Sequence of chain 1.A:
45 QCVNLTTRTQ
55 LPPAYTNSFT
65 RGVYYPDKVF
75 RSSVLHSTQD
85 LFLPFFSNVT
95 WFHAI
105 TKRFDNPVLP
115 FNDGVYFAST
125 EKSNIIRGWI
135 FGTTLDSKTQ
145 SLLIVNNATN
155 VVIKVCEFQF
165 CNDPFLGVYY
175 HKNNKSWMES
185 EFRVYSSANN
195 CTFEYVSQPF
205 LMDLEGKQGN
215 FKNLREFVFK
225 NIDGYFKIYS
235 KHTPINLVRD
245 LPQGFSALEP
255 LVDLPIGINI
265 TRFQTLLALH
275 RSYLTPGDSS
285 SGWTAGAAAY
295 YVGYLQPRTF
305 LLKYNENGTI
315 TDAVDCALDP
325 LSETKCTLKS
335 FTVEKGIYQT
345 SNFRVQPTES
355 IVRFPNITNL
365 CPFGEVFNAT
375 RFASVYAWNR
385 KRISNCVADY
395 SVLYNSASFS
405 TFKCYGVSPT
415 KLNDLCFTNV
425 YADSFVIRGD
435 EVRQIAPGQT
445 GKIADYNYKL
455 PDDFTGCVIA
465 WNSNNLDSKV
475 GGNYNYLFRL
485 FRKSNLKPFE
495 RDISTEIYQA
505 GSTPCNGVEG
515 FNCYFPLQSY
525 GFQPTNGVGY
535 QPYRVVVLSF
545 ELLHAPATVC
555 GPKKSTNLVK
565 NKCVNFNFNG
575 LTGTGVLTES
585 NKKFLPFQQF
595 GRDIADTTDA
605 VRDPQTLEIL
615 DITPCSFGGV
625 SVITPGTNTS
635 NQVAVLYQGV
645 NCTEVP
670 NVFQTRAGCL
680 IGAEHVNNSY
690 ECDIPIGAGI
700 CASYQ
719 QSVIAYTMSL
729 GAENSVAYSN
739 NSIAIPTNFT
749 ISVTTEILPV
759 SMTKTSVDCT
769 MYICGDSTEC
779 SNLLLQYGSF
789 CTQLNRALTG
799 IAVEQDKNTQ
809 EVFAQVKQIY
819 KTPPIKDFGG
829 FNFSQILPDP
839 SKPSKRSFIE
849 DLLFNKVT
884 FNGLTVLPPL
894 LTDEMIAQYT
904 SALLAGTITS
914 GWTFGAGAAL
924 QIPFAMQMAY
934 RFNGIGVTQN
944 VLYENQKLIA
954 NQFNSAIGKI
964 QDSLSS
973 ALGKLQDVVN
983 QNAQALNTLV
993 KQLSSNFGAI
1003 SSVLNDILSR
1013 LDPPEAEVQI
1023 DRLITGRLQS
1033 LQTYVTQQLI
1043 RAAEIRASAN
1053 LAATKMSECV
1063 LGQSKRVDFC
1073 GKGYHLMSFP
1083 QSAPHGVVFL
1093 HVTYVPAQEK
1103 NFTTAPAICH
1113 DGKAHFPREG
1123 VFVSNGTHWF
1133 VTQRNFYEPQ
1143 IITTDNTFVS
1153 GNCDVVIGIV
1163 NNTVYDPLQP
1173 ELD

Binding-site contacts:
Ligand atom O5 contacts residue ASN1163 of chain 1.A at 2.3 Å (h-bond).
Ligand atom C3 contacts residue ASN1163 of chain 1.A at 3.8 Å.
Ligand atom O7 contacts residue ASN1163 of chain 1.A at 4.0 Å.
Ligand atom C1 contacts residue ASN1163 of chain 1.A at 1.4 Å.
Ligand atom N2 contacts residue ASN1163 of chain 1.A at 2.9 Å (h-bond).
Ligand atom C7 contacts residue ASN1163 of chain 1.A at 3.6 Å.
Ligand atom C4 contacts residue ASN1163 of chain 1.A at 4.2 Å.
Ligand atom C5 contacts residue ASN1163 of chain 1.A at 3.6 Å.
Ligand atom C2 contacts residue ASN1163 of chain 1.A at 2.5 Å.

The small molecule below binds the protein below.
Small molecule (SMILES): CC(=O)N[C@H]1[C@H](O[C@H]2[C@H](O)[C@@H](NC(C)=O)CO[C@@H]2CO)O[C@H](CO)[C@@H](O)[C@@H]1O